Sequence of chain 1.AB:
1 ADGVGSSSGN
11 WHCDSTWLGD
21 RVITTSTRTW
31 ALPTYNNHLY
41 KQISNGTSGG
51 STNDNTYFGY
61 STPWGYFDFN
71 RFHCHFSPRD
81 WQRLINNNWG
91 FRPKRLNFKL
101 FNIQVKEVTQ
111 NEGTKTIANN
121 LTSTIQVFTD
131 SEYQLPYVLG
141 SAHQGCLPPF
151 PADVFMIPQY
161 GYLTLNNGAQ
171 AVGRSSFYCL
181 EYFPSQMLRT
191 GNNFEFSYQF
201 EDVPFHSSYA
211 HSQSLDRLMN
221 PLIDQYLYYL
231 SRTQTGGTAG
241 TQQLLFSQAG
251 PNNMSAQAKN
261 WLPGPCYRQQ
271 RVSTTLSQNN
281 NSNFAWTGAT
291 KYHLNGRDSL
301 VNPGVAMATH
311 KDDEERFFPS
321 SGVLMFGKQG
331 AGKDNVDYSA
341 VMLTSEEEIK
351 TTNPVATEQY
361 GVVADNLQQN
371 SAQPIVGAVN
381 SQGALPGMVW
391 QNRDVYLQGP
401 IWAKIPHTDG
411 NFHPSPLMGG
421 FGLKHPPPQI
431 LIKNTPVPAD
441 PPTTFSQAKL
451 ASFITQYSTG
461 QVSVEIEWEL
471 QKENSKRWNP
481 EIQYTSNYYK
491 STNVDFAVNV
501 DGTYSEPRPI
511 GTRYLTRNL

Sequence of chain 1.BB:
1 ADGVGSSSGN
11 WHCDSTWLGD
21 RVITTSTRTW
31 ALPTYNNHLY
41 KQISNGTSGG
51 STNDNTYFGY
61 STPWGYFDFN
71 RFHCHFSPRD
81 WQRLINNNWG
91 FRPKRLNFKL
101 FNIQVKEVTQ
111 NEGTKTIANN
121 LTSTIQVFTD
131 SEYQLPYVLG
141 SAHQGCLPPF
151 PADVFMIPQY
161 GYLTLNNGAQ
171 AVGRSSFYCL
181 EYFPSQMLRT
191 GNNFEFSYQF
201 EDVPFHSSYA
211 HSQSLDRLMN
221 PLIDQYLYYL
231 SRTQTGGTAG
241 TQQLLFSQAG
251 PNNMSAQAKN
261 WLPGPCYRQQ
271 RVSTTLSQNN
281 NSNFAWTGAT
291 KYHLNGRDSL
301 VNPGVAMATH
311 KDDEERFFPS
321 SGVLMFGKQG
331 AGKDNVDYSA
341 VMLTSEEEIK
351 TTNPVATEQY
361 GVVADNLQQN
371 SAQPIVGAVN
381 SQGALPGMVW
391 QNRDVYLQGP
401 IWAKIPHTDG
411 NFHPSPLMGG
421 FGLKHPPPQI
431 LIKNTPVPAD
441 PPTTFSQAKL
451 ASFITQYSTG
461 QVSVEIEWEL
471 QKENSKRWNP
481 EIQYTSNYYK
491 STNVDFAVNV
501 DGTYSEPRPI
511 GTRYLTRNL

Binding-site contacts:
Ligand atom N7 contacts residue SER415 of chain 1.AB at 3.8 Å.
Ligand atom C5' contacts residue ASP409 of chain 1.BB at 4.0 Å.
Ligand atom N7 contacts residue PRO204 of chain 1.AB at 4.0 Å.
Ligand atom N6 contacts residue SER415 of chain 1.AB at 3.4 Å.
Ligand atom C4 contacts residue PRO204 of chain 1.AB at 4.0 Å (hydrophobic).
Ligand atom C5 contacts residue PRO414 of chain 1.AB at 4.1 Å (hydrophobic).
Ligand atom N6 contacts residue GLY420 of chain 1.AB at 4.2 Å.
Ligand atom C2' contacts residue PRO414 of chain 1.AB at 3.5 Å (hydrophobic).
Ligand atom C6 contacts residue PRO414 of chain 1.AB at 3.5 Å (hydrophobic).
Ligand atom C4' contacts residue DC1 of chain 1.IF at 4.1 Å.
Ligand atom C5 contacts residue PRO204 of chain 1.AB at 3.9 Å (hydrophobic).
Ligand atom C3' contacts residue HIS413 of chain 1.AB at 3.6 Å.
Ligand atom C5' contacts residue HIS413 of chain 1.AB at 3.7 Å.
Ligand atom N6 contacts residue GLY422 of chain 1.AB at 3.1 Å (h-bond).
Ligand atom OP1 contacts residue DC1 of chain 1.IF at 2.5 Å (h-bond).
Ligand atom C6 contacts residue SER415 of chain 1.AB at 4.0 Å.
Ligand atom OP2 contacts residue DC1 of chain 1.IF at 2.5 Å (h-bond).
Ligand atom N6 contacts residue PHE421 of chain 1.AB at 4.1 Å.
Ligand atom C2 contacts residue ILE405 of chain 1.AB at 4.1 Å (hydrophobic).
Ligand atom O5' contacts residue ASP409 of chain 1.BB at 3.6 Å.
Ligand atom OP1 contacts residue ASN411 of chain 1.BB at 3.6 Å.
Ligand atom N1 contacts residue PRO414 of chain 1.AB at 3.5 Å (h-bond).
Ligand atom C2 contacts residue GLY422 of chain 1.AB at 3.5 Å.
Ligand atom N1 contacts residue VAL203 of chain 1.AB at 4.0 Å.
Ligand atom O5' contacts residue DC1 of chain 1.IF at 2.5 Å (h-bond).
Ligand atom O4' contacts residue DC1 of chain 1.IF at 3.3 Å.
Ligand atom N9 contacts residue PRO204 of chain 1.AB at 4.2 Å.
Ligand atom O3' contacts residue HIS413 of chain 1.AB at 4.1 Å.
Ligand atom C8 contacts residue PRO204 of chain 1.AB at 4.1 Å (hydrophobic).
Ligand atom C1' contacts residue DC1 of chain 1.IF at 3.9 Å.
Ligand atom C8 contacts residue HIS413 of chain 1.AB at 3.6 Å.
Ligand atom C2 contacts residue PRO414 of chain 1.AB at 4.1 Å (hydrophobic).
Ligand atom P contacts residue DC1 of chain 1.IF at 1.6 Å.
Ligand atom N6 contacts residue PRO416 of chain 1.AB at 3.9 Å.
Ligand atom N6 contacts residue PRO414 of chain 1.AB at 3.7 Å.
Ligand atom N3 contacts residue PRO414 of chain 1.AB at 3.9 Å.
Ligand atom N7 contacts residue HIS413 of chain 1.AB at 4.0 Å.
Ligand atom C6 contacts residue GLY422 of chain 1.AB at 3.8 Å.
Ligand atom N1 contacts residue GLY422 of chain 1.AB at 3.0 Å (h-bond).
Ligand atom C5' contacts residue DC1 of chain 1.IF at 3.9 Å.

The protein below binds the small molecule below.
Small molecule (SMILES): Nc1ncnc2c1ncn2[C@H]1C[C@H](O)[C@@H](COP(=O)(O)O)O1